A protein and the small-molecule ligand that binds it are described below.
Small molecule (SMILES): CC(=O)N[C@@H]1[C@@H](O)[C@H](O)[C@@H](CO)O[C@H]1O

Binding-site contacts:
Ligand atom C4 contacts residue ASN139 of chain 1.B at 4.3 Å.
Ligand atom C7 contacts residue GLU106 of chain 1.B at 4.2 Å.
Ligand atom C7 contacts residue ASN139 of chain 1.B at 3.8 Å.
Ligand atom O7 contacts residue ASN139 of chain 1.B at 4.3 Å.
Ligand atom C2 contacts residue ASN139 of chain 1.B at 2.5 Å.
Ligand atom O7 contacts residue GLU106 of chain 1.B at 3.6 Å.
Ligand atom C8 contacts residue ASN139 of chain 1.B at 4.0 Å.
Ligand atom N2 contacts residue ASN139 of chain 1.B at 3.0 Å (h-bond).
Ligand atom O5 contacts residue ASN139 of chain 1.B at 2.4 Å (h-bond).
Ligand atom C3 contacts residue ASN139 of chain 1.B at 3.9 Å.
Ligand atom C5 contacts residue ASN139 of chain 1.B at 3.8 Å.
Ligand atom C1 contacts residue ASN139 of chain 1.B at 1.5 Å.

Sequence of chain 1.B:
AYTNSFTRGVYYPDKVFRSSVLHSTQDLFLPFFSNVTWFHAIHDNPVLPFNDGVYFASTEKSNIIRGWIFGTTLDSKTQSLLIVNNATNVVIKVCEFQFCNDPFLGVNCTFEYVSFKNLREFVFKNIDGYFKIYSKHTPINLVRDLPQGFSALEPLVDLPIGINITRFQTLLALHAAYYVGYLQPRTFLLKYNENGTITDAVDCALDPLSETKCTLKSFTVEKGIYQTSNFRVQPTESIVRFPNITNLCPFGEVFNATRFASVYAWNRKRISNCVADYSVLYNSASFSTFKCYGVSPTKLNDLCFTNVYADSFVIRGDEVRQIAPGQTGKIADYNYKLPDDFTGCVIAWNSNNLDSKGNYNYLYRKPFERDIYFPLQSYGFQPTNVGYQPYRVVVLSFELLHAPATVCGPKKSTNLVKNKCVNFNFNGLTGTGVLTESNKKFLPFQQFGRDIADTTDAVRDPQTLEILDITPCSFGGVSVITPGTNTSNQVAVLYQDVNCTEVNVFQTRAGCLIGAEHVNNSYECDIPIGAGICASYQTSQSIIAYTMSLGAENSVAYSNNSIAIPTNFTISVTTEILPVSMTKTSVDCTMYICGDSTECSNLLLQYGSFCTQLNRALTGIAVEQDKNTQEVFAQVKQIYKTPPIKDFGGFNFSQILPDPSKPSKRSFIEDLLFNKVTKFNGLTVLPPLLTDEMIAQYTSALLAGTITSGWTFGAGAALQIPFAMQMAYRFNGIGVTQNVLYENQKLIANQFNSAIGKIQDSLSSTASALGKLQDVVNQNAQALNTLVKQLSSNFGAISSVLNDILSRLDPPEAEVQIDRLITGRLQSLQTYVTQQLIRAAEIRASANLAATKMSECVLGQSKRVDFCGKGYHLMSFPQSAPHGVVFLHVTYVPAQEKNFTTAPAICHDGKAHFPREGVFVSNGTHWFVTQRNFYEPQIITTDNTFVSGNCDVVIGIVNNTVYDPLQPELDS